Binding-site contacts:
Ligand atom C4 contacts residue HIS1079 of chain 1.A at 4.3 Å.
Ligand atom C2 contacts residue ASN1076 of chain 1.A at 2.5 Å.
Ligand atom C2 contacts residue THR1078 of chain 1.A at 4.2 Å.
Ligand atom C7 contacts residue ASN1076 of chain 1.A at 3.5 Å.
Ligand atom C1 contacts residue ASN1076 of chain 1.A at 1.4 Å.
Ligand atom C7 contacts residue HIS1079 of chain 1.A at 4.3 Å.
Ligand atom C5 contacts residue PHE1081 of chain 1.A at 4.0 Å (hydrophobic).
Ligand atom C1 contacts residue THR1078 of chain 1.A at 4.2 Å.
Ligand atom N2 contacts residue THR1078 of chain 1.A at 3.7 Å.
Ligand atom C3 contacts residue ASN1076 of chain 1.A at 3.8 Å.
Ligand atom O4 contacts residue HIS1079 of chain 1.A at 3.9 Å.
Ligand atom C8 contacts residue THR1078 of chain 1.A at 4.3 Å.
Ligand atom C1 contacts residue HIS1079 of chain 1.A at 4.3 Å.
Ligand atom C8 contacts residue HIS1079 of chain 1.A at 3.5 Å.
Ligand atom O5 contacts residue PHE1081 of chain 1.A at 3.9 Å.
Ligand atom C3 contacts residue THR1078 of chain 1.A at 4.1 Å.
Ligand atom C6 contacts residue PHE1081 of chain 1.A at 3.6 Å (hydrophobic).
Ligand atom O5 contacts residue ASN1076 of chain 1.A at 2.4 Å (h-bond).
Ligand atom C5 contacts residue HIS1079 of chain 1.A at 4.0 Å.
Ligand atom C4 contacts residue ASN1076 of chain 1.A at 4.2 Å.
Ligand atom O7 contacts residue HIS1079 of chain 1.A at 4.5 Å.
Ligand atom O7 contacts residue ASN1076 of chain 1.A at 3.6 Å.
Ligand atom N2 contacts residue ASN1076 of chain 1.A at 2.9 Å (h-bond).
Ligand atom C5 contacts residue ASN1076 of chain 1.A at 3.7 Å.
Ligand atom C8 contacts residue ASN1076 of chain 1.A at 3.8 Å.
Ligand atom C3 contacts residue HIS1079 of chain 1.A at 4.0 Å.

Sequence of chain 1.A:
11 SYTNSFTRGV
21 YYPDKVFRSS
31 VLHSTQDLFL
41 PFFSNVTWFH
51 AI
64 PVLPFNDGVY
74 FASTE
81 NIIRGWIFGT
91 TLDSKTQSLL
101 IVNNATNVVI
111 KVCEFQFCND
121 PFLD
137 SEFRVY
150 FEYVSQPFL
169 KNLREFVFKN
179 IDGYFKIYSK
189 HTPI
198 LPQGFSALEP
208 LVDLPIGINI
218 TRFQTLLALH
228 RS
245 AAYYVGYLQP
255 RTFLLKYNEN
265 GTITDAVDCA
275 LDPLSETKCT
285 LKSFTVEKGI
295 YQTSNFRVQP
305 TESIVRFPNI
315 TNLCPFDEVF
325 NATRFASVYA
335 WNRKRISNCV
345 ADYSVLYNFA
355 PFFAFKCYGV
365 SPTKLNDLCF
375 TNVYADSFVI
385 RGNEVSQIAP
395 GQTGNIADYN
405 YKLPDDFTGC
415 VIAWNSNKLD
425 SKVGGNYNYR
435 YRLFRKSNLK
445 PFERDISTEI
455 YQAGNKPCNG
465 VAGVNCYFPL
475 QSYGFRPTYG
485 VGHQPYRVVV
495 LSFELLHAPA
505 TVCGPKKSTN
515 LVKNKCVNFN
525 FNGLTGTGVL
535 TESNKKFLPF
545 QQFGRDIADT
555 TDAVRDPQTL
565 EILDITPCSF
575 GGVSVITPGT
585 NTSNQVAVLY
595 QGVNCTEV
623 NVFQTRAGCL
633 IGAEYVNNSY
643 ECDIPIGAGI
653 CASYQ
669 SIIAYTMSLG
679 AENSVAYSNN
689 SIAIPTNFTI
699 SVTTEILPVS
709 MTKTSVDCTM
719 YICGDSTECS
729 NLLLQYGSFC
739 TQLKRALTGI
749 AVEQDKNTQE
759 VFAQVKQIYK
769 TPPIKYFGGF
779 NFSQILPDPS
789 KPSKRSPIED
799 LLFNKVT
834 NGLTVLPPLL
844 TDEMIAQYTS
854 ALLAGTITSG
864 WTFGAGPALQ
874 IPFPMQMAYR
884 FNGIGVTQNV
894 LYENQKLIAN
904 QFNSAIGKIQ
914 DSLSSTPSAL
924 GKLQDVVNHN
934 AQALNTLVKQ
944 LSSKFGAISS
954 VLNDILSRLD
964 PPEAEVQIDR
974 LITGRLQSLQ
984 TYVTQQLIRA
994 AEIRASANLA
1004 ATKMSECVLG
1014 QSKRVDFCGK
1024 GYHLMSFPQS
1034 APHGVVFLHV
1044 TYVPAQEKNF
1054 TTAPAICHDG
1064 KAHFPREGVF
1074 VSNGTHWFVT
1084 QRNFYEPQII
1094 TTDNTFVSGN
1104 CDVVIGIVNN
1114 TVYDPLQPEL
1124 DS

A protein and the small-molecule ligand that binds it are described below.
Small molecule (SMILES): CC(=O)N[C@H]1[C@H](O[C@H]2[C@H](O)[C@@H](NC(C)=O)CO[C@@H]2CO)O[C@H](CO)[C@@H](O)[C@@H]1O